The small molecule below binds the protein below.
Small molecule (SMILES): Cc1ccc(NC(=O)NCCSCc2ccc(CN(C)C)o2)cc1Cl

Sequence of chain 1.A:
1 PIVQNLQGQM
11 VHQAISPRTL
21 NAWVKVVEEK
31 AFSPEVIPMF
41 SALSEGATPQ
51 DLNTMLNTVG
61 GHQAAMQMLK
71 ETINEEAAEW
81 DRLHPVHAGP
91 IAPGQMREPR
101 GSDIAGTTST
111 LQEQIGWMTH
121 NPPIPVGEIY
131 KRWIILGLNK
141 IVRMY

Binding-site contacts:
Ligand atom O2 contacts residue GLY61 of chain 1.A at 2.8 Å (h-bond).
Ligand atom O2 contacts residue VAL59 of chain 1.A at 3.5 Å.
Ligand atom C16 contacts residue GLY61 of chain 1.A at 3.8 Å.
Ligand atom C8 contacts residue VAL59 of chain 1.A at 3.5 Å (hydrophobic).
Ligand atom C14 contacts residue THR58 of chain 1.A at 2.9 Å.
Ligand atom C17 contacts residue ASN57 of chain 1.A at 3.4 Å.
Ligand atom C3 contacts residue ALA65 of chain 1.A at 3.8 Å (hydrophobic).
Ligand atom C10 contacts residue VAL27 of chain 1.A at 3.8 Å (hydrophobic).
Ligand atom C5 contacts residue ALA31 of chain 1.A at 3.5 Å (hydrophobic).
Ligand atom C3 contacts residue ALA31 of chain 1.A at 3.1 Å (hydrophobic).
Ligand atom N1 contacts residue VAL27 of chain 1.A at 3.5 Å.
Ligand atom C15 contacts residue GLY61 of chain 1.A at 3.6 Å.
Ligand atom O2 contacts residue GLY60 of chain 1.A at 3.5 Å (h-bond).
Ligand atom C16 contacts residue GLY60 of chain 1.A at 3.2 Å.
Ligand atom C1 contacts residue ILE141 of chain 1.A at 3.2 Å (hydrophobic).
Ligand atom C13 contacts residue THR58 of chain 1.A at 3.5 Å.
Ligand atom C1 contacts residue LEU138 of chain 1.A at 3.2 Å (hydrophobic).
Ligand atom C15 contacts residue THR58 of chain 1.A at 2.9 Å.
Ligand atom C16 contacts residue THR58 of chain 1.A at 3.3 Å.
Ligand atom C16 contacts residue ASN57 of chain 1.A at 3.5 Å.
Ligand atom C8 contacts residue HIS62 of chain 1.A at 3.1 Å.
Ligand atom C6 contacts residue VAL27 of chain 1.A at 3.6 Å (hydrophobic).
Ligand atom C15 contacts residue GLY60 of chain 1.A at 3.6 Å.
Ligand atom O1 contacts residue VAL59 of chain 1.A at 2.7 Å (h-bond).
Ligand atom C12 contacts residue GLY61 of chain 1.A at 3.8 Å.
Ligand atom C5 contacts residue PHE32 of chain 1.A at 3.6 Å (hydrophobic).
Ligand atom C12 contacts residue THR58 of chain 1.A at 3.8 Å.
Ligand atom N3 contacts residue ASN57 of chain 1.A at 3.7 Å.
Ligand atom C18 contacts residue ASN57 of chain 1.A at 3.8 Å.
Ligand atom O1 contacts residue GLY61 of chain 1.A at 3.8 Å.
Ligand atom C1 contacts residue ALA31 of chain 1.A at 3.9 Å (hydrophobic).
Ligand atom O2 contacts residue THR58 of chain 1.A at 3.4 Å (h-bond).
Ligand atom C3 contacts residue PHE32 of chain 1.A at 3.8 Å (hydrophobic).
Ligand atom O1 contacts residue HIS62 of chain 1.A at 3.0 Å.
Ligand atom C18 contacts residue THR58 of chain 1.A at 3.7 Å.
Ligand atom CL1 contacts residue LEU138 of chain 1.A at 3.8 Å.
Ligand atom C2 contacts residue ALA31 of chain 1.A at 3.7 Å (hydrophobic).
Ligand atom N2 contacts residue GLY61 of chain 1.A at 3.4 Å.
Ligand atom N2 contacts residue HIS62 of chain 1.A at 3.3 Å.
Ligand atom C7 contacts residue VAL27 of chain 1.A at 3.6 Å (hydrophobic).